A protein and the small-molecule ligand that binds it are described below.
Small molecule (SMILES): CC(=O)N[C@H]1[C@H]([C@H](O)[C@H](O)CO)O[C@@](O[C@@H]2[C@@H](O)[C@H](O)O[C@H](CO)[C@@H]2O)(C(=O)O)C[C@@H]1O

Binding-site contacts:
Ligand atom C11 contacts residue VAL148 of chain 1.E at 4.0 Å (hydrophobic).
Ligand atom O4 contacts residue THR128 of chain 1.E at 3.8 Å.
Ligand atom O1B contacts residue THR129 of chain 1.E at 3.5 Å.
Ligand atom O9 contacts residue GLU185 of chain 1.E at 2.8 Å (salt-bridge).
Ligand atom O3 contacts residue LYS130 of chain 1.E at 4.3 Å.
Ligand atom O1B contacts residue LYS130 of chain 1.E at 2.9 Å (salt-bridge).
Ligand atom O8 contacts residue TYR90 of chain 1.E at 3.2 Å (h-bond).
Ligand atom O7 contacts residue LEU189 of chain 1.E at 4.0 Å.
Ligand atom C9 contacts residue HIS178 of chain 1.E at 4.0 Å.
Ligand atom O9 contacts residue TYR90 of chain 1.E at 3.0 Å (h-bond).
Ligand atom C9 contacts residue SER222 of chain 1.E at 3.6 Å.
Ligand atom C9 contacts residue TYR90 of chain 1.E at 3.2 Å (hydrophobic).
Ligand atom C1 contacts residue THR129 of chain 1.E at 3.7 Å.
Ligand atom C11 contacts residue THR128 of chain 1.E at 3.8 Å.
Ligand atom C8 contacts residue GLU185 of chain 1.E at 4.0 Å.
Ligand atom C11 contacts residue TRP146 of chain 1.E at 3.7 Å (hydrophobic).
Ligand atom C1 contacts residue LYS130 of chain 1.E at 3.7 Å.
Ligand atom C8 contacts residue TYR90 of chain 1.E at 3.8 Å (hydrophobic).
Ligand atom C7 contacts residue TRP146 of chain 1.E at 3.9 Å (hydrophobic).
Ligand atom O1A contacts residue LYS130 of chain 1.E at 3.8 Å.
Ligand atom C10 contacts residue THR128 of chain 1.E at 3.9 Å.
Ligand atom C6 contacts residue THR128 of chain 1.E at 4.3 Å.
Ligand atom O1A contacts residue THR129 of chain 1.E at 3.0 Å (h-bond).
Ligand atom O9 contacts residue SER222 of chain 1.E at 2.8 Å (h-bond).
Ligand atom O1B contacts residue ASN138 of chain 1.E at 3.7 Å.
Ligand atom C9 contacts residue TRP146 of chain 1.E at 4.0 Å (hydrophobic).
Ligand atom C5 contacts residue THR128 of chain 1.E at 3.8 Å.
Ligand atom O8 contacts residue TRP146 of chain 1.E at 4.3 Å.
Ligand atom C4 contacts residue THR128 of chain 1.E at 3.5 Å.
Ligand atom N5 contacts residue THR128 of chain 1.E at 3.0 Å (h-bond).
Ligand atom C9 contacts residue GLU185 of chain 1.E at 3.3 Å.
Ligand atom O10 contacts residue LEU189 of chain 1.E at 3.2 Å.
Ligand atom C8 contacts residue TRP146 of chain 1.E at 4.3 Å (hydrophobic).
Ligand atom C11 contacts residue GLY127 of chain 1.E at 3.8 Å.
Ligand atom C10 contacts residue LEU189 of chain 1.E at 4.3 Å (hydrophobic).
Ligand atom O9 contacts residue HIS178 of chain 1.E at 4.3 Å.

Sequence of chain 1.E:
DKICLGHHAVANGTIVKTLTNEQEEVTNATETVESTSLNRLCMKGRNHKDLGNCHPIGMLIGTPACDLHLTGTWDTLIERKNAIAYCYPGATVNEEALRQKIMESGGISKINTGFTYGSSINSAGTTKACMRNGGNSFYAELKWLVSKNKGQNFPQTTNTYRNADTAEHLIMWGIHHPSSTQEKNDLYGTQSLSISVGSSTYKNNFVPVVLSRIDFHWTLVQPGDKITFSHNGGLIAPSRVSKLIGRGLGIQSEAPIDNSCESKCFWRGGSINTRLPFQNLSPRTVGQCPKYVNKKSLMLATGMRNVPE